Binding-site contacts:
Ligand atom OP1 contacts residue GLY104 of chain 1.A at 2.9 Å (h-bond).
Ligand atom O3' contacts residue ARG179 of chain 1.A at 3.4 Å (salt-bridge).
Ligand atom O3' contacts residue TRP101 of chain 1.A at 3.2 Å (h-bond).
Ligand atom OP1 contacts residue ASP186 of chain 1.A at 2.9 Å (salt-bridge).
Ligand atom O2 contacts residue ASN267 of chain 1.A at 2.9 Å (h-bond).
Ligand atom OP1 contacts residue PPV1 of chain 1.K at 2.8 Å (h-bond).
Ligand atom OP1 contacts residue ARG242 of chain 1.A at 2.9 Å (salt-bridge).
Ligand atom P contacts residue NA1 of chain 1.F at 3.2 Å.
Ligand atom O3' contacts residue GLY262 of chain 1.A at 3.3 Å.
Ligand atom P contacts residue MG1 of chain 1.J at 3.3 Å.
Ligand atom OP1 contacts residue THR107 of chain 1.A at 2.7 Å (h-bond).
Ligand atom C2' contacts residue TYR259 of chain 1.A at 3.5 Å (hydrophobic).
Ligand atom C1' contacts residue TYR259 of chain 1.A at 3.4 Å (hydrophobic).
Ligand atom O3' contacts residue NA1 of chain 1.F at 2.8 Å (h-bond).
Ligand atom OP1 contacts residue NA1 of chain 1.G at 2.4 Å (h-bond).
Ligand atom OP1 contacts residue ALA103 of chain 1.A at 3.4 Å (h-bond).
Ligand atom O3' contacts residue GLY102 of chain 1.A at 3.4 Å.
Ligand atom C2' contacts residue ASN267 of chain 1.A at 3.3 Å.
Ligand atom C2' contacts residue GLY262 of chain 1.A at 3.4 Å.
Ligand atom O2 contacts residue TYR259 of chain 1.A at 3.3 Å.
Ligand atom C4' contacts residue ASP244 of chain 1.A at 3.5 Å.
Ligand atom P contacts residue PPV1 of chain 1.K at 3.0 Å.
Ligand atom O5' contacts residue PPV1 of chain 1.K at 2.7 Å (h-bond).
Ligand atom O2 contacts residue TYR259 of chain 1.A at 2.7 Å (h-bond).
Ligand atom O3' contacts residue THR261 of chain 1.A at 3.4 Å (h-bond).
Ligand atom OP1 contacts residue MG1 of chain 1.J at 2.0 Å.
Ligand atom O3' contacts residue PPV1 of chain 1.K at 2.8 Å (h-bond).
Ligand atom P contacts residue NA1 of chain 1.G at 3.5 Å.
Ligand atom C4' contacts residue PHE260 of chain 1.A at 3.3 Å (hydrophobic).
Ligand atom OP1 contacts residue NA1 of chain 1.F at 2.4 Å (h-bond).
Ligand atom C5' contacts residue PPV1 of chain 1.K at 3.4 Å.
Ligand atom C1' contacts residue TYR259 of chain 1.A at 3.4 Å (hydrophobic).
Ligand atom OP2 contacts residue LYS106 of chain 1.A at 3.0 Å (salt-bridge).
Ligand atom OP1 contacts residue TRP101 of chain 1.A at 2.9 Å (h-bond).
Ligand atom OP1 contacts residue GLY102 of chain 1.A at 2.8 Å (h-bond).
Ligand atom OP2 contacts residue THR105 of chain 1.A at 3.4 Å (h-bond).
Ligand atom O5' contacts residue GLY104 of chain 1.A at 3.4 Å (h-bond).
Ligand atom C2' contacts residue TYR259 of chain 1.A at 3.2 Å (hydrophobic).
Ligand atom OP1 contacts residue ASP188 of chain 1.A at 3.0 Å (salt-bridge).
Ligand atom OP2 contacts residue PPV1 of chain 1.K at 2.8 Å (h-bond).

Sequence of chain 1.A:
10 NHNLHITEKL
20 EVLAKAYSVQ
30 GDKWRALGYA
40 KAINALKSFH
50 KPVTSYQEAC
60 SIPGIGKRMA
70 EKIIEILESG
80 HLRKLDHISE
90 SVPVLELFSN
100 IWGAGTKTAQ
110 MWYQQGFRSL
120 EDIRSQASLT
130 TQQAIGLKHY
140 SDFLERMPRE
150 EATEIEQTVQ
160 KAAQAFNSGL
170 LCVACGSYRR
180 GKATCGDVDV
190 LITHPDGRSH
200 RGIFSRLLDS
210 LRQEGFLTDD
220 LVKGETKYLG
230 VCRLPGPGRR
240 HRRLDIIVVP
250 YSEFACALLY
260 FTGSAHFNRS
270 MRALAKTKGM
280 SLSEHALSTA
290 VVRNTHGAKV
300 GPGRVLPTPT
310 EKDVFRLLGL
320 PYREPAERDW

The protein below binds the small molecule below.
Small molecule (SMILES): Cc1cn([C@H]2C[C@H](O[P](=O)(O)OC[C@H]3O[C@@H](n4cnc5c(N)ncnc54)C[C@@H]3O[P](=O)(O)OC[C@H]3O[C@@H](n4ccc(N)nc4=O)C[C@@H]3O[P](=O)(O)OC[C@H]3O[C@@H](n4cc(C)c(=O)[nH]c4=O)C[C@@H]3O)[C@@H](CO[P](=O)(O)O[C@H]3C[C@H](n4cnc5c(=O)nc(N)[nH]c54)O[C@@H]3CO[P](=O)(O)O[C@H]3C[C@H](n4cnc5c(N)ncnc54)O[C@@H]3CO[P](=O)(O)O[C@H]3C[C@H](n4ccc(N)nc4=O)O[C@@H]3CO)O2)c(=O)[nH]c1=O